A protein and the small-molecule ligand that binds it are described below.
Small molecule (SMILES): CC(=O)N[C@@H]1[C@@H](O)[C@H](O)[C@@H](CO)O[C@H]1O

Binding-site contacts:
Ligand atom C2 contacts residue ASN93 of chain 1.F at 2.5 Å.
Ligand atom C6 contacts residue SER95 of chain 1.F at 4.1 Å.
Ligand atom N2 contacts residue ASN93 of chain 1.F at 3.0 Å (h-bond).
Ligand atom C5 contacts residue SER95 of chain 1.F at 3.9 Å.
Ligand atom O5 contacts residue SER95 of chain 1.F at 2.8 Å (h-bond).
Ligand atom C5 contacts residue ASN93 of chain 1.F at 3.7 Å.
Ligand atom O6 contacts residue TYR120 of chain 1.F at 4.1 Å.
Ligand atom C8 contacts residue ASN93 of chain 1.F at 4.3 Å.
Ligand atom O6 contacts residue SER95 of chain 1.F at 3.3 Å (h-bond).
Ligand atom C1 contacts residue SER95 of chain 1.F at 3.4 Å.
Ligand atom C4 contacts residue ASN93 of chain 1.F at 4.2 Å.
Ligand atom C7 contacts residue ASN93 of chain 1.F at 3.1 Å.
Ligand atom C3 contacts residue ASN93 of chain 1.F at 3.8 Å.
Ligand atom C1 contacts residue ASN93 of chain 1.F at 1.4 Å.
Ligand atom O7 contacts residue ASN93 of chain 1.F at 2.9 Å (h-bond).
Ligand atom O5 contacts residue ASN93 of chain 1.F at 2.3 Å (h-bond).

Sequence of chain 1.F:
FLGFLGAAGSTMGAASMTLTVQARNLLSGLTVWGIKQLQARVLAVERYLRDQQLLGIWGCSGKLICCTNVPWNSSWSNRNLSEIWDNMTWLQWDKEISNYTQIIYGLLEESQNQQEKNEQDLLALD